Sequence of chain 1.G:
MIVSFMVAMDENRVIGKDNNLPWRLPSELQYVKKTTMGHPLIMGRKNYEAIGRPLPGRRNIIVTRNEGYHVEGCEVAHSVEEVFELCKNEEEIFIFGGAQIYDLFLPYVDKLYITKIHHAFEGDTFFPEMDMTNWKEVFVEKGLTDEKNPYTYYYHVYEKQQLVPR

This small molecule binds to this protein.
Small molecule (SMILES): COc1cc(Cc2cnc(N)nc2N)cc(/C=C/C(=O)N2N=Cc3ccccc3[C@H]2C=C(C)C)c1OC

Binding-site contacts:
Ligand atom C22 contacts residue 53J1 of chain 1.DA at 2.4 Å.
Ligand atom C07 contacts residue 53J1 of chain 1.DA at 0.2 Å.
Ligand atom N33 contacts residue 53J1 of chain 1.DA at 0.1 Å (h-bond).
Ligand atom N35 contacts residue GLU28 of chain 1.G at 2.5 Å (salt-bridge).
Ligand atom C19 contacts residue 53J1 of chain 1.DA at 1.1 Å.
Ligand atom N18 contacts residue 53J1 of chain 1.DA at 0.7 Å (h-bond).
Ligand atom C16 contacts residue 53J1 of chain 1.DA at 0.7 Å.
Ligand atom C09 contacts residue 53J1 of chain 1.DA at 0.3 Å.
Ligand atom C14 contacts residue 53J1 of chain 1.DA at 0.4 Å.
Ligand atom C20 contacts residue 53J1 of chain 1.DA at 1.2 Å.
Ligand atom C05 contacts residue 53J1 of chain 1.DA at 0.1 Å.
Ligand atom N35 contacts residue 53J1 of chain 1.DA at 0.1 Å (h-bond).
Ligand atom C15 contacts residue 53J1 of chain 1.DA at 0.9 Å.
Ligand atom C03 contacts residue 53J1 of chain 1.DA at 0.1 Å.
Ligand atom C29 contacts residue 53J1 of chain 1.DA at 0.6 Å.
Ligand atom N36 contacts residue 53J1 of chain 1.DA at 0.1 Å (h-bond).
Ligand atom C25 contacts residue 53J1 of chain 1.DA at 1.5 Å.
Ligand atom C10 contacts residue 53J1 of chain 1.DA at 0.2 Å.
Ligand atom O30 contacts residue 53J1 of chain 1.DA at 0.9 Å (h-bond).
Ligand atom C34 contacts residue 53J1 of chain 1.DA at 0.1 Å.
Ligand atom C26 contacts residue 53J1 of chain 1.DA at 1.6 Å.
Ligand atom N33 contacts residue GLU28 of chain 1.G at 2.9 Å (salt-bridge).
Ligand atom C21 contacts residue 53J1 of chain 1.DA at 2.0 Å.
Ligand atom C37 contacts residue 53J1 of chain 1.DA at 2.0 Å.
Ligand atom C06 contacts residue 53J1 of chain 1.DA at 0.1 Å.
Ligand atom O11 contacts residue 53J1 of chain 1.DA at 0.2 Å (h-bond).
Ligand atom N01 contacts residue MET6 of chain 1.G at 2.7 Å (h-bond).
Ligand atom O08 contacts residue 53J1 of chain 1.DA at 0.3 Å (h-bond).
Ligand atom N01 contacts residue 53J1 of chain 1.DA at 0.1 Å (h-bond).
Ligand atom N01 contacts residue PHE96 of chain 1.G at 2.7 Å (h-bond).
Ligand atom C12 contacts residue 53J1 of chain 1.DA at 0.3 Å.
Ligand atom C31 contacts residue 53J1 of chain 1.DA at 0.3 Å.
Ligand atom N17 contacts residue 53J1 of chain 1.DA at 0.8 Å (h-bond).
Ligand atom C04 contacts residue 53J1 of chain 1.DA at 0.1 Å.
Ligand atom C13 contacts residue 53J1 of chain 1.DA at 0.3 Å.
Ligand atom C24 contacts residue 53J1 of chain 1.DA at 0.4 Å.
Ligand atom C27 contacts residue 53J1 of chain 1.DA at 0.6 Å.
Ligand atom C32 contacts residue 53J1 of chain 1.DA at 0.1 Å.
Ligand atom C02 contacts residue 53J1 of chain 1.DA at 0.1 Å.
Ligand atom C28 contacts residue 53J1 of chain 1.DA at 1.0 Å.